A small-molecule ligand and the protein it binds are described below.
Small molecule (SMILES): Nc1nc2c(ncn2[C@@H]2O[C@H](CO[P](=O)(O)C[P](=O)(O)OP(=O)(O)O)[C@@H](O)[C@H]2O)c(=O)[nH]1

Binding-site contacts:
Ligand atom PG contacts residue GLY142 of chain 45.B at 3.9 Å.
Ligand atom PG contacts residue MG1 of chain 45.F at 3.5 Å.
Ligand atom O1B contacts residue MG1 of chain 45.F at 2.4 Å.
Ligand atom C6 contacts residue ASN226 of chain 45.B at 3.3 Å.
Ligand atom O3B contacts residue THR143 of chain 45.B at 3.1 Å (h-bond).
Ligand atom O6 contacts residue ASN226 of chain 45.B at 3.1 Å (h-bond).
Ligand atom O3B contacts residue GLY142 of chain 45.B at 3.5 Å (h-bond).
Ligand atom O3B contacts residue MG1 of chain 45.F at 3.8 Å.
Ligand atom C2 contacts residue TYR222 of chain 45.B at 3.5 Å (hydrophobic).
Ligand atom C2 contacts residue ASN226 of chain 45.B at 3.6 Å.
Ligand atom C6 contacts residue TYR222 of chain 45.B at 3.7 Å (hydrophobic).
Ligand atom PB contacts residue GLY10 of chain 45.B at 3.9 Å.
Ligand atom C4' contacts residue SER138 of chain 45.B at 3.2 Å.
Ligand atom N2 contacts residue ASN226 of chain 45.B at 2.9 Å (h-bond).
Ligand atom PB contacts residue THR143 of chain 45.B at 3.3 Å.
Ligand atom O2B contacts residue GLY10 of chain 45.B at 3.2 Å.
Ligand atom O3G contacts residue MG1 of chain 45.F at 2.5 Å.
Ligand atom O6 contacts residue GLN15 of chain 45.B at 2.5 Å (h-bond).
Ligand atom O2A contacts residue GLN11 of chain 45.B at 3.5 Å (h-bond).
Ligand atom O1G contacts residue ALA97 of chain 45.B at 3.0 Å (h-bond).
Ligand atom PB contacts residue MG1 of chain 45.F at 3.7 Å.
Ligand atom N1 contacts residue TYR222 of chain 45.B at 3.2 Å.
Ligand atom N2 contacts residue ASN204 of chain 45.B at 2.6 Å (h-bond).
Ligand atom C2 contacts residue ASN204 of chain 45.B at 3.4 Å.
Ligand atom O1B contacts residue GLN11 of chain 45.B at 3.2 Å (h-bond).
Ligand atom N1 contacts residue ASN226 of chain 45.B at 2.7 Å (h-bond).
Ligand atom O2B contacts residue GLY144 of chain 45.B at 2.7 Å (h-bond).
Ligand atom O2A contacts residue CYS12 of chain 45.B at 3.3 Å (h-bond).
Ligand atom C6 contacts residue GLN15 of chain 45.B at 3.6 Å.
Ligand atom N3 contacts residue ASN204 of chain 45.B at 3.0 Å (h-bond).
Ligand atom O1A contacts residue GLN11 of chain 45.B at 3.1 Å.
Ligand atom N3 contacts residue VAL169 of chain 45.B at 3.8 Å.
Ligand atom O2G contacts residue ASN99 of chain 45.B at 2.9 Å (h-bond).
Ligand atom O1B contacts residue GLY10 of chain 45.B at 3.7 Å.
Ligand atom O4' contacts residue SER138 of chain 45.B at 3.3 Å (h-bond).
Ligand atom O3' contacts residue GLU181 of chain 45.B at 3.3 Å (salt-bridge).
Ligand atom O1G contacts residue THR143 of chain 45.B at 3.4 Å.
Ligand atom O6 contacts residue TYR222 of chain 45.B at 3.8 Å.
Ligand atom O2G contacts residue GLY142 of chain 45.B at 3.0 Å (h-bond).
Ligand atom O2B contacts residue THR143 of chain 45.B at 2.7 Å (h-bond).

Sequence of chain 45.B:
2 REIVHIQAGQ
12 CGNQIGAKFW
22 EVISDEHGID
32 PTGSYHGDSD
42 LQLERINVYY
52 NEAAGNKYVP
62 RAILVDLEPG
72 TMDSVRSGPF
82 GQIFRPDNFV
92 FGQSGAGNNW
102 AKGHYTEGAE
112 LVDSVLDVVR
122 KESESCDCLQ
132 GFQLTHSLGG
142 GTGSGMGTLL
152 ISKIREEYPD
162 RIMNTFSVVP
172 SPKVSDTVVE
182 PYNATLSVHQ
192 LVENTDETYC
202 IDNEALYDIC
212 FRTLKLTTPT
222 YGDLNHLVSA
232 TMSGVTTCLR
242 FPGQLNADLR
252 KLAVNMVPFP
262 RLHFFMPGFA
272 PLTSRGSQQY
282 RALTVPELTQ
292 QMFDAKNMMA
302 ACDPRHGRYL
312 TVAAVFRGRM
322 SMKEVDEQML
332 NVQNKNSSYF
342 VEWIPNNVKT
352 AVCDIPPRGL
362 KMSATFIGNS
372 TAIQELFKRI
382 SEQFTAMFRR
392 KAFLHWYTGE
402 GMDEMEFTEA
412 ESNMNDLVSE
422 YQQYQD